Binding-site contacts:
Ligand atom O contacts residue GLN192 of chain 1.A at 3.4 Å (h-bond).
Ligand atom CB contacts residue ARG188 of chain 1.A at 3.6 Å.
Ligand atom N contacts residue THR190 of chain 1.A at 2.9 Å (h-bond).
Ligand atom CB contacts residue GLN189 of chain 1.A at 3.2 Å.
Ligand atom OE1 contacts residue GLU166 of chain 1.A at 3.6 Å.
Ligand atom O contacts residue GLN189 of chain 1.A at 3.2 Å.
Ligand atom CD2 contacts residue ASP187 of chain 1.A at 3.8 Å.
Ligand atom N contacts residue HIS164 of chain 1.A at 2.9 Å (h-bond).
Ligand atom O contacts residue ALA191 of chain 1.A at 3.4 Å.
Ligand atom CB contacts residue PRO168 of chain 1.A at 3.7 Å (hydrophobic).
Ligand atom O contacts residue PRO168 of chain 1.A at 3.3 Å.
Ligand atom CA contacts residue GLN189 of chain 1.A at 3.8 Å.
Ligand atom O contacts residue HIS41 of chain 1.A at 2.8 Å (h-bond).
Ligand atom CB contacts residue GLN189 of chain 1.A at 3.7 Å.
Ligand atom O contacts residue GLU166 of chain 1.A at 2.8 Å (salt-bridge).
Ligand atom O contacts residue MET165 of chain 1.A at 3.1 Å.
Ligand atom OXT contacts residue SER144 of chain 1.A at 3.1 Å (h-bond).
Ligand atom NE2 contacts residue PHE140 of chain 1.A at 3.0 Å (h-bond).
Ligand atom OXT contacts residue ALA145 of chain 1.A at 2.9 Å (h-bond).
Ligand atom C contacts residue THR190 of chain 1.A at 3.5 Å.
Ligand atom CA contacts residue THR190 of chain 1.A at 3.3 Å.
Ligand atom NE2 contacts residue GLU166 of chain 1.A at 3.2 Å (salt-bridge).
Ligand atom C contacts residue GLY143 of chain 1.A at 3.7 Å.
Ligand atom CA contacts residue GLU166 of chain 1.A at 3.5 Å.
Ligand atom C contacts residue GLN189 of chain 1.A at 3.6 Å.
Ligand atom CA contacts residue GLN189 of chain 1.A at 3.5 Å.
Ligand atom CB contacts residue LEU141 of chain 1.A at 3.7 Å (hydrophobic).
Ligand atom OG contacts residue GLN189 of chain 1.A at 3.0 Å (h-bond).
Ligand atom CB contacts residue GLN192 of chain 1.A at 3.7 Å.
Ligand atom O contacts residue ALA145 of chain 1.A at 3.3 Å.
Ligand atom N contacts residue GLU166 of chain 1.A at 2.9 Å (salt-bridge).
Ligand atom N contacts residue GLN189 of chain 1.A at 2.8 Å (h-bond).
Ligand atom C contacts residue ALA145 of chain 1.A at 3.2 Å (hydrophobic).
Ligand atom OXT contacts residue GLY143 of chain 1.A at 2.8 Å (h-bond).
Ligand atom CD contacts residue GLU166 of chain 1.A at 3.7 Å.
Ligand atom NE2 contacts residue LEU141 of chain 1.A at 3.5 Å.
Ligand atom OE1 contacts residue HIS163 of chain 1.A at 2.6 Å (h-bond).
Ligand atom CB contacts residue HIS41 of chain 1.A at 3.7 Å.
Ligand atom OE1 contacts residue PHE140 of chain 1.A at 3.5 Å.
Ligand atom C contacts residue GLU166 of chain 1.A at 3.7 Å.

Sequence of chain 1.A:
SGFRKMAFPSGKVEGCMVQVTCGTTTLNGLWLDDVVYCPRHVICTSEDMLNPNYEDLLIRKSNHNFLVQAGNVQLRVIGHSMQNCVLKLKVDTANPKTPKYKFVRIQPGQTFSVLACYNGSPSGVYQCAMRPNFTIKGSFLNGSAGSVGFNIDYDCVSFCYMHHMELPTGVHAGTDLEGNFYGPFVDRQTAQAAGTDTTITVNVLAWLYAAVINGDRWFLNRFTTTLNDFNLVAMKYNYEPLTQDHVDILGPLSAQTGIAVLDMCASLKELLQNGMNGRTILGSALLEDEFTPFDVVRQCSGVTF

Sequence of chain 1.D:
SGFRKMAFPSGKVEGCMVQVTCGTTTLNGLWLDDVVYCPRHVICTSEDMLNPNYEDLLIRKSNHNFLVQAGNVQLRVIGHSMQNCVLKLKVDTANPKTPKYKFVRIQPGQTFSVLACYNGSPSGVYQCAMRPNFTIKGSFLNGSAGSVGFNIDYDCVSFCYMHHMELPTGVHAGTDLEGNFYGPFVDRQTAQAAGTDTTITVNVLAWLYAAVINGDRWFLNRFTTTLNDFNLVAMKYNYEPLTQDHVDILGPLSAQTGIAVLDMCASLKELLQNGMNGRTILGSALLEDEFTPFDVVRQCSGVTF

This protein binds this small molecule.
Small molecule (SMILES): CC(C)C[C@H](NC(=O)[C@@H](NC(=O)[C@H](C)NC(=O)[C@H](CO)NC(=O)[C@@H]([NH3+])[C@@H](C)O)C(C)C)C(=O)N[C@@H](CCC(N)=O)C(=O)O